Binding-site contacts:
Ligand atom CBG contacts residue LEU1028 of chain 1.A at 4.1 Å (hydrophobic).
Ligand atom CAO contacts residue THR978 of chain 1.A at 4.3 Å.
Ligand atom CAN contacts residue Y011 of chain 1.H at 3.5 Å.
Ligand atom CAX contacts residue Y011 of chain 1.H at 3.7 Å.
Ligand atom CAU contacts residue LYS735 of chain 1.A at 4.0 Å.
Ligand atom CBA contacts residue ILE1014 of chain 1.A at 4.4 Å (hydrophobic).
Ligand atom CAK contacts residue LEU738 of chain 1.A at 4.2 Å (hydrophobic).
Ligand atom CAB contacts residue MET982 of chain 1.A at 3.7 Å (hydrophobic).
Ligand atom CAA contacts residue ILE1036 of chain 1.A at 4.4 Å (hydrophobic).
Ligand atom CAC contacts residue VAL1018 of chain 1.A at 4.3 Å (hydrophobic).
Ligand atom CAK contacts residue SER975 of chain 1.A at 3.4 Å.
Ligand atom CAM contacts residue GLU932 of chain 1.A at 3.3 Å.
Ligand atom CAI contacts residue SER975 of chain 1.A at 4.0 Å.
Ligand atom CBE contacts residue LEU1028 of chain 1.A at 4.4 Å (hydrophobic).
Ligand atom CAB contacts residue Y011 of chain 1.H at 3.6 Å.
Ligand atom CAY contacts residue Y011 of chain 1.H at 4.4 Å.
Ligand atom CAP contacts residue THR978 of chain 1.A at 4.0 Å.
Ligand atom CAE contacts residue Y011 of chain 1.H at 3.6 Å.
Ligand atom CAE contacts residue LEU979 of chain 1.A at 4.2 Å (hydrophobic).
Ligand atom CAS contacts residue Y011 of chain 1.H at 4.4 Å.
Ligand atom CAU contacts residue MET736 of chain 1.A at 4.2 Å (hydrophobic).
Ligand atom CAP contacts residue LEU1028 of chain 1.A at 3.7 Å (hydrophobic).
Ligand atom CAQ contacts residue LEU979 of chain 1.A at 3.5 Å (hydrophobic).
Ligand atom CAQ contacts residue LEU1028 of chain 1.A at 3.7 Å (hydrophobic).
Ligand atom CAL contacts residue Y011 of chain 1.H at 3.8 Å.
Ligand atom CBA contacts residue Y011 of chain 1.H at 3.7 Å.
Ligand atom CAS contacts residue LYS735 of chain 1.A at 3.8 Å.
Ligand atom CAQ contacts residue SER975 of chain 1.A at 4.1 Å.
Ligand atom CAC contacts residue MET736 of chain 1.A at 3.6 Å (hydrophobic).
Ligand atom CAD contacts residue Y011 of chain 1.H at 4.2 Å.
Ligand atom CAB contacts residue ILE1014 of chain 1.A at 4.2 Å (hydrophobic).
Ligand atom CAA contacts residue VAL1018 of chain 1.A at 3.5 Å (hydrophobic).
Ligand atom CAJ contacts residue ILE1036 of chain 1.A at 4.0 Å (hydrophobic).
Ligand atom CAL contacts residue GLU932 of chain 1.A at 3.4 Å.
Ligand atom OAF contacts residue Y011 of chain 1.H at 2.9 Å (h-bond).
Ligand atom CAA contacts residue ILE1014 of chain 1.A at 3.8 Å (hydrophobic).
Ligand atom CBD contacts residue SER975 of chain 1.A at 4.3 Å.
Ligand atom CAP contacts residue LEU979 of chain 1.A at 3.9 Å (hydrophobic).
Ligand atom CAM contacts residue Y011 of chain 1.H at 3.4 Å.
Ligand atom CAI contacts residue LEU738 of chain 1.A at 4.1 Å (hydrophobic).

This small molecule binds to this protein.
Small molecule (SMILES): CC(C)CCC[C@@H](C)[C@H]1CC[C@H]2[C@@H]3CC=C4C[C@@H](OC(=O)CCC(=O)O)CC[C@]4(C)[C@H]3CC[C@]12C

Sequence of chain 1.A:
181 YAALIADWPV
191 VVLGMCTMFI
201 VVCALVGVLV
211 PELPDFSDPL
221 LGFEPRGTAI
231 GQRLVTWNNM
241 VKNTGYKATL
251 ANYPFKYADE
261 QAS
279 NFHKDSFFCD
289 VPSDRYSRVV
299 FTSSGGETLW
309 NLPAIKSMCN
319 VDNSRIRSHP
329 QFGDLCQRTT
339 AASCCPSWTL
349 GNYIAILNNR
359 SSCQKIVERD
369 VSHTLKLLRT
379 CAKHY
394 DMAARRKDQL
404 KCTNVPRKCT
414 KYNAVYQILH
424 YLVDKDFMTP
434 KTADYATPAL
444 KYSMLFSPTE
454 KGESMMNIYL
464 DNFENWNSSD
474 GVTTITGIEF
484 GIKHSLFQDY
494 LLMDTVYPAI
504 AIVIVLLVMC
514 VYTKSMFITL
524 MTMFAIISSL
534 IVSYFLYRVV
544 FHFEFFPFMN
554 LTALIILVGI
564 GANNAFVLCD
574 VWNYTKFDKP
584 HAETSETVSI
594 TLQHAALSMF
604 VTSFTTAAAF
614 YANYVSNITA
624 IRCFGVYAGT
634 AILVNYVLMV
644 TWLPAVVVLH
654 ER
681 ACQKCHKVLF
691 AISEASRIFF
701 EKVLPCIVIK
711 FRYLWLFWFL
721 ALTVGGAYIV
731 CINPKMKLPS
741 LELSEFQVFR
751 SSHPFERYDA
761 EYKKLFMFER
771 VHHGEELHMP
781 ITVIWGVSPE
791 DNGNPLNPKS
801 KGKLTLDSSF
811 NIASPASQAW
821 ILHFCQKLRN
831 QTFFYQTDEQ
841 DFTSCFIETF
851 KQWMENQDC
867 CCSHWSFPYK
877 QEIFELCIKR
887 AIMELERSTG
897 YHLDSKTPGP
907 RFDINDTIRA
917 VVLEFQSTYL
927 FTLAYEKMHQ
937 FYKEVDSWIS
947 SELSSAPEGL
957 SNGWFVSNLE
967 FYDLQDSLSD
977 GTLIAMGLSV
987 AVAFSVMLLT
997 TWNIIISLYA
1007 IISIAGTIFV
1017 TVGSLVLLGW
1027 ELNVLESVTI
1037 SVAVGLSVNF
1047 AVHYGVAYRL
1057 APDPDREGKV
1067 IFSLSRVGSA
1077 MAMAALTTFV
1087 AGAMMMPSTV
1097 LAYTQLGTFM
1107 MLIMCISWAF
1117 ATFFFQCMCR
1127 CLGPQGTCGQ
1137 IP